Binding-site contacts:
Ligand atom N2 contacts residue GLU166 of chain 1.A at 3.8 Å.
Ligand atom O contacts residue MET165 of chain 1.A at 3.4 Å.
Ligand atom O1 contacts residue GLN189 of chain 1.A at 3.6 Å.
Ligand atom N2 contacts residue PHE140 of chain 1.A at 3.9 Å.
Ligand atom N1 contacts residue PHE140 of chain 1.A at 3.7 Å.
Ligand atom C3 contacts residue GLU166 of chain 1.A at 3.6 Å.
Ligand atom C3 contacts residue PHE140 of chain 1.A at 3.4 Å (hydrophobic).
Ligand atom CL contacts residue ASP187 of chain 1.A at 3.2 Å.
Ligand atom C14 contacts residue HIS164 of chain 1.A at 3.4 Å.
Ligand atom CL contacts residue MET165 of chain 1.A at 3.8 Å.
Ligand atom CL contacts residue HIS164 of chain 1.A at 3.6 Å.
Ligand atom C13 contacts residue MET165 of chain 1.A at 3.8 Å (hydrophobic).
Ligand atom N1 contacts residue GLU166 of chain 1.A at 3.8 Å.
Ligand atom C14 contacts residue HIS41 of chain 1.A at 3.9 Å.
Ligand atom C9 contacts residue GLN189 of chain 1.A at 3.6 Å.
Ligand atom C12 contacts residue ARG188 of chain 1.A at 3.7 Å.
Ligand atom N1 contacts residue LEU141 of chain 1.A at 3.6 Å.
Ligand atom C7 contacts residue DMS1 of chain 1.F at 3.7 Å.
Ligand atom C4 contacts residue HIS163 of chain 1.A at 3.4 Å.
Ligand atom N1 contacts residue SER1 of chain 2.A at 3.6 Å.
Ligand atom C4 contacts residue GLU166 of chain 1.A at 3.8 Å.
Ligand atom N1 contacts residue ASN142 of chain 1.A at 3.6 Å.
Ligand atom C13 contacts residue MET49 of chain 1.A at 3.7 Å (hydrophobic).
Ligand atom C2 contacts residue PHE140 of chain 1.A at 3.9 Å (hydrophobic).
Ligand atom C8 contacts residue DMS1 of chain 1.F at 3.8 Å.
Ligand atom C11 contacts residue MET49 of chain 1.A at 3.7 Å (hydrophobic).
Ligand atom CL contacts residue HIS41 of chain 1.A at 3.2 Å.
Ligand atom N2 contacts residue HIS163 of chain 1.A at 2.7 Å (h-bond).
Ligand atom C12 contacts residue MET49 of chain 1.A at 3.4 Å (hydrophobic).
Ligand atom O contacts residue GLU166 of chain 1.A at 3.0 Å (salt-bridge).
Ligand atom C3 contacts residue HIS163 of chain 1.A at 3.8 Å.
Ligand atom C2 contacts residue LEU141 of chain 1.A at 3.7 Å (hydrophobic).
Ligand atom C3 contacts residue LEU141 of chain 1.A at 3.7 Å (hydrophobic).
Ligand atom C12 contacts residue ASP187 of chain 1.A at 3.8 Å.
Ligand atom C1 contacts residue ASN142 of chain 1.A at 3.8 Å.
Ligand atom C4 contacts residue CYS145 of chain 1.A at 3.6 Å (hydrophobic).
Ligand atom C11 contacts residue ARG188 of chain 1.A at 3.7 Å.
Ligand atom C12 contacts residue MET165 of chain 1.A at 3.5 Å (hydrophobic).
Ligand atom C contacts residue ASN142 of chain 1.A at 3.5 Å.
Ligand atom C11 contacts residue GLN189 of chain 1.A at 3.6 Å.

This protein binds this small molecule.
Small molecule (SMILES): Cn1cnc2cncc(NC(=O)[C@@H]3CCOc4ccc(Cl)cc43)c21

Sequence of chain 2.A:
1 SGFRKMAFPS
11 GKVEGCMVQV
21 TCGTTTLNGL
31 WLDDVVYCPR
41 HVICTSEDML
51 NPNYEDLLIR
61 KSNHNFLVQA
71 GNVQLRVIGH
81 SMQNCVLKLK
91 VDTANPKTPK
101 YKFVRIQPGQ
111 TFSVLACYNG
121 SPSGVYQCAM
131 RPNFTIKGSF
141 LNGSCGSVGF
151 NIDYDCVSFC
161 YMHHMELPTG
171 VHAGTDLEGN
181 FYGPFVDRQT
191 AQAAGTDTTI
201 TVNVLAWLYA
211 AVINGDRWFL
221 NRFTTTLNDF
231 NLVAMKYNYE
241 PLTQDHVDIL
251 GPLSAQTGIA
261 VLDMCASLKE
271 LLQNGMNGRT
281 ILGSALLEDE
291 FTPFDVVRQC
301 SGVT

Sequence of chain 1.A:
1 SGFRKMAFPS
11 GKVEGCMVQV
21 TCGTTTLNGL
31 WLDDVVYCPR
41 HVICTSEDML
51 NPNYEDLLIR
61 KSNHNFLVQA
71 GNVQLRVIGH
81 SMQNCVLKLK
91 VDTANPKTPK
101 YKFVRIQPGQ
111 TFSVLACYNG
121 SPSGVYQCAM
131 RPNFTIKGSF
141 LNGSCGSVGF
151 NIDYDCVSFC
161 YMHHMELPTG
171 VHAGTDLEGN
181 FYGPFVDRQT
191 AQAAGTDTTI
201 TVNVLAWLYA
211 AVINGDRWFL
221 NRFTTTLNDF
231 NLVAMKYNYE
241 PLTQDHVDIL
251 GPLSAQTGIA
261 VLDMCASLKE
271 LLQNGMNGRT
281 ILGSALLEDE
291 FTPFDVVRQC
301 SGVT